Binding-site contacts:
Ligand atom OCZ contacts residue THR607 of chain 1.A at 3.1 Å (h-bond).
Ligand atom O4 contacts residue ALA582 of chain 1.A at 2.9 Å (h-bond).
Ligand atom OCX contacts residue LYS528 of chain 1.A at 3.5 Å (salt-bridge).
Ligand atom OCX contacts residue HIS606 of chain 1.A at 3.0 Å (h-bond).
Ligand atom O4' contacts residue THR3 of chain 1.B at 3.5 Å.
Ligand atom O3' contacts residue THR607 of chain 1.A at 3.6 Å.
Ligand atom O3' contacts residue PRO245 of chain 1.A at 3.5 Å.
Ligand atom C4 contacts residue ALA582 of chain 1.A at 3.6 Å (hydrophobic).
Ligand atom O3' contacts residue LYS584 of chain 1.A at 3.0 Å (salt-bridge).
Ligand atom OCT contacts residue GLN525 of chain 1.A at 2.8 Å (h-bond).
Ligand atom O2' contacts residue HIS587 of chain 1.A at 3.4 Å.
Ligand atom O4 contacts residue VAL581 of chain 1.A at 3.5 Å.
Ligand atom N1 contacts residue HIS587 of chain 1.A at 3.6 Å.
Ligand atom O2 contacts residue LYS584 of chain 1.A at 3.5 Å.
Ligand atom C5 contacts residue HIS587 of chain 1.A at 3.4 Å.
Ligand atom O5' contacts residue VAL5 of chain 1.B at 3.2 Å.
Ligand atom O4 contacts residue ARG590 of chain 1.A at 3.1 Å (salt-bridge).
Ligand atom OCU contacts residue CYS6 of chain 1.B at 2.8 Å (h-bond).
Ligand atom O4 contacts residue LEU552 of chain 1.A at 3.6 Å.
Ligand atom PCW contacts residue LYS528 of chain 1.A at 3.6 Å.
Ligand atom O2' contacts residue LYS584 of chain 1.A at 2.8 Å (salt-bridge).
Ligand atom C2' contacts residue ASP611 of chain 1.A at 3.5 Å.
Ligand atom OCY contacts residue LYS528 of chain 1.A at 2.8 Å (salt-bridge).
Ligand atom OCX contacts residue THR607 of chain 1.A at 3.5 Å (h-bond).
Ligand atom C4 contacts residue HIS587 of chain 1.A at 3.4 Å.
Ligand atom C2 contacts residue ALA582 of chain 1.A at 3.5 Å (hydrophobic).
Ligand atom O2' contacts residue ASP611 of chain 1.A at 2.6 Å (salt-bridge).
Ligand atom N3 contacts residue HIS587 of chain 1.A at 3.3 Å.
Ligand atom CBF contacts residue THR607 of chain 1.A at 3.3 Å.
Ligand atom C4' contacts residue PRO4 of chain 1.B at 3.5 Å (hydrophobic).
Ligand atom CBG contacts residue CYS6 of chain 1.B at 2.7 Å (hydrophobic).
Ligand atom OCV contacts residue THR608 of chain 1.A at 3.5 Å (h-bond).
Ligand atom O2 contacts residue ALA582 of chain 1.A at 3.4 Å (h-bond).
Ligand atom OCX contacts residue THR608 of chain 1.A at 2.8 Å (h-bond).
Ligand atom N3 contacts residue ALA582 of chain 1.A at 2.7 Å (h-bond).
Ligand atom C5' contacts residue VAL5 of chain 1.B at 3.5 Å (hydrophobic).
Ligand atom C6 contacts residue HIS587 of chain 1.A at 3.6 Å.
Ligand atom CBH contacts residue CYS6 of chain 1.B at 1.8 Å (hydrophobic).
Ligand atom CBF contacts residue HIS606 of chain 1.A at 3.7 Å.
Ligand atom C4 contacts residue VAL581 of chain 1.A at 3.6 Å (hydrophobic).

The protein below binds the small molecule below.
Small molecule (SMILES): CCCOP(=O)(O)OP(=O)(O)OC[C@H]1O[C@@H](n2ccc(=O)[nH]c2=O)[C@H](O)[C@@H]1O

Sequence of chain 1.B:
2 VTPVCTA

Sequence of chain 1.A:
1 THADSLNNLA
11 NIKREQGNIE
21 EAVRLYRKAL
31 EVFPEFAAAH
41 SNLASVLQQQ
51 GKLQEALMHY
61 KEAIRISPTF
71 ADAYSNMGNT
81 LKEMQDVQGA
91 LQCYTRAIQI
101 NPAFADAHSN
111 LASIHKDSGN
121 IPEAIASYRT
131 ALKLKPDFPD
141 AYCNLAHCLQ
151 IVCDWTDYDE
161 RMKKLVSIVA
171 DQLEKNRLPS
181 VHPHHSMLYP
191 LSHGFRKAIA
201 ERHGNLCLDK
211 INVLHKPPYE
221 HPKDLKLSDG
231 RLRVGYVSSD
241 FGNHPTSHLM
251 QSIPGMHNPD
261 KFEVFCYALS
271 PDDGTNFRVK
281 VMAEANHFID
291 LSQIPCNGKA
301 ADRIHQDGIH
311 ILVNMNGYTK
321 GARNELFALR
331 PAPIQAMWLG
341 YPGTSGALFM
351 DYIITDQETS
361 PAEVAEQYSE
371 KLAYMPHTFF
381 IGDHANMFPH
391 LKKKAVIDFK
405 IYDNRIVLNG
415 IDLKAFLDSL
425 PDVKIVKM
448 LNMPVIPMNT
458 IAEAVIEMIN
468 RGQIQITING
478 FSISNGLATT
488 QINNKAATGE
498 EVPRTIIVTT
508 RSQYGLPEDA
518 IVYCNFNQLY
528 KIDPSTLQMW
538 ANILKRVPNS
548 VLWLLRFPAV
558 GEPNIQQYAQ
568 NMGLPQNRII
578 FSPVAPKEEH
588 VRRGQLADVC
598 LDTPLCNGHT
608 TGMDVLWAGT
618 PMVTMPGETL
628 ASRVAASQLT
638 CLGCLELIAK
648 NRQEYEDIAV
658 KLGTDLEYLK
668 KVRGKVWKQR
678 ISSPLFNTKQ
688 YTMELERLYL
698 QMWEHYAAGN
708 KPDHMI